The small molecule below binds the protein below.
Small molecule (SMILES): CC(=O)N[C@@H]1[C@@H](O)[C@H](O)[C@@H](CO)O[C@H]1O

Sequence of chain 1.A:
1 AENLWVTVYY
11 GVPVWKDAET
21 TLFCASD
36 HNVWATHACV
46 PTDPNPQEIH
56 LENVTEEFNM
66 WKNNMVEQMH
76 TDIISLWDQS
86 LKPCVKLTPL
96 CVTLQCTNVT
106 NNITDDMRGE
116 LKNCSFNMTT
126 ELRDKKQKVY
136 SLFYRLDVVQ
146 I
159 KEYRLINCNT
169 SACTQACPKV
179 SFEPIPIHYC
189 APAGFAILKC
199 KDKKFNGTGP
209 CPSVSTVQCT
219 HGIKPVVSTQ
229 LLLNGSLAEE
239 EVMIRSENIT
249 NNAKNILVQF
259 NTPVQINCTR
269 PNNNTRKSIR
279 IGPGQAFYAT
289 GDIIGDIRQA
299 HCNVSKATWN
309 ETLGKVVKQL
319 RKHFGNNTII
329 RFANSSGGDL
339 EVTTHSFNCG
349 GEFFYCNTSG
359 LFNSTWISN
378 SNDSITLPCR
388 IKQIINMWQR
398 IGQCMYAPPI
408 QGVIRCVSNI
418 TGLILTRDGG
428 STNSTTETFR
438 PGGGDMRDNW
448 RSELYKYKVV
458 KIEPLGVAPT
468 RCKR

Binding-site contacts:
Ligand atom O6 contacts residue GLY114 of chain 1.A at 4.2 Å.
Ligand atom C6 contacts residue ARG113 of chain 1.A at 3.9 Å.
Ligand atom O5 contacts residue ASN103 of chain 1.A at 2.4 Å (h-bond).
Ligand atom C5 contacts residue ASN103 of chain 1.A at 3.7 Å.
Ligand atom C2 contacts residue ASN103 of chain 1.A at 2.5 Å.
Ligand atom O7 contacts residue ASN103 of chain 1.A at 4.3 Å.
Ligand atom C8 contacts residue ASN103 of chain 1.A at 3.3 Å.
Ligand atom O6 contacts residue ARG113 of chain 1.A at 3.6 Å.
Ligand atom C3 contacts residue ASN103 of chain 1.A at 3.8 Å.
Ligand atom O5 contacts residue GLY114 of chain 1.A at 3.9 Å.
Ligand atom C4 contacts residue ASN103 of chain 1.A at 4.2 Å.
Ligand atom C7 contacts residue ASN103 of chain 1.A at 3.3 Å.
Ligand atom C1 contacts residue GLY114 of chain 1.A at 4.4 Å.
Ligand atom C1 contacts residue ASN103 of chain 1.A at 1.4 Å.
Ligand atom C6 contacts residue GLY114 of chain 1.A at 4.3 Å.
Ligand atom C5 contacts residue GLY114 of chain 1.A at 4.2 Å.
Ligand atom N2 contacts residue ASN103 of chain 1.A at 2.9 Å (h-bond).